Sequence of chain 5.B:
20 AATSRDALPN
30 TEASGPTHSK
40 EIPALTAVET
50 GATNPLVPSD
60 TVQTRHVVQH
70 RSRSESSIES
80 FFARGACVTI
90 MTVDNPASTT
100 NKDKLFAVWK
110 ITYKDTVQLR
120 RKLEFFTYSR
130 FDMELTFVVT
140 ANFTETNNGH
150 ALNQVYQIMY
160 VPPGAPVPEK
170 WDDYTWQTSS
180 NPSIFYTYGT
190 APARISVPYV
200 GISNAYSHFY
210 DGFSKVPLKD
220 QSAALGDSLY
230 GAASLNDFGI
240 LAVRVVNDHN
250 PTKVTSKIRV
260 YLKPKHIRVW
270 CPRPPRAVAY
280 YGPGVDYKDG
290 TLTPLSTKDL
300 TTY

The small molecule below binds the protein below.
Small molecule (SMILES): CCOC(=O)c1ccc(OCCC2CCN(c3ccc(C)nn3)CC2)cc1

Sequence of chain 5.D:
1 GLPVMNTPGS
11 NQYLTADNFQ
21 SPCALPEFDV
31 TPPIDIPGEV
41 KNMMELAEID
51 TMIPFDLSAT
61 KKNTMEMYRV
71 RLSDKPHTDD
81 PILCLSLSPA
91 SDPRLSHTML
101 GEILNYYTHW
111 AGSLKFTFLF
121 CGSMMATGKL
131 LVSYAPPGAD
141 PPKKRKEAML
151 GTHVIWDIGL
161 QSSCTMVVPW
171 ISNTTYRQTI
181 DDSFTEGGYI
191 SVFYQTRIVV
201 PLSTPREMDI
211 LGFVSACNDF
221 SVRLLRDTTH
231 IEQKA

Binding-site contacts:
Ligand atom C25 contacts residue SER206 of chain 5.B at 3.8 Å.
Ligand atom C17 contacts residue PHE237 of chain 5.B at 3.7 Å (hydrophobic).
Ligand atom C2 contacts residue TYR159 of chain 5.B at 3.5 Å (hydrophobic).
Ligand atom C11 contacts residue LEU134 of chain 5.B at 3.8 Å (hydrophobic).
Ligand atom C13 contacts residue MET132 of chain 5.B at 3.8 Å (hydrophobic).
Ligand atom O23 contacts residue PHE237 of chain 5.B at 3.8 Å.
Ligand atom C4 contacts residue TYR159 of chain 5.B at 3.5 Å (hydrophobic).
Ligand atom C7 contacts residue VAL196 of chain 5.B at 3.6 Å (hydrophobic).
Ligand atom C21 contacts residue PHE237 of chain 5.B at 3.7 Å (hydrophobic).
Ligand atom C10 contacts residue ILE110 of chain 5.B at 3.5 Å (hydrophobic).
Ligand atom N6 contacts residue VAL196 of chain 5.B at 3.9 Å.
Ligand atom C25 contacts residue ASP236 of chain 5.B at 3.5 Å.
Ligand atom O14 contacts residue MET132 of chain 5.B at 3.4 Å.
Ligand atom C12 contacts residue PHE237 of chain 5.B at 3.5 Å (hydrophobic).
Ligand atom C5 contacts residue VAL196 of chain 5.B at 3.8 Å (hydrophobic).
Ligand atom C19 contacts residue TYR205 of chain 5.B at 3.7 Å (hydrophobic).
Ligand atom C21 contacts residue TYR112 of chain 5.B at 3.3 Å (hydrophobic).
Ligand atom O22 contacts residue TYR112 of chain 5.B at 3.5 Å.
Ligand atom C18 contacts residue PHE237 of chain 5.B at 3.6 Å (hydrophobic).
Ligand atom C20 contacts residue TYR205 of chain 5.B at 3.5 Å (hydrophobic).
Ligand atom N3 contacts residue ILE194 of chain 5.B at 3.6 Å.
Ligand atom C7 contacts residue TYR159 of chain 5.B at 3.7 Å (hydrophobic).
Ligand atom O23 contacts residue TYR112 of chain 5.B at 3.5 Å.
Ligand atom C3 contacts residue TYR159 of chain 5.B at 3.6 Å (hydrophobic).
Ligand atom C11 contacts residue ILE110 of chain 5.B at 3.6 Å (hydrophobic).
Ligand atom C3 contacts residue ALA24 of chain 5.D at 3.5 Å (hydrophobic).
Ligand atom N3 contacts residue TYR159 of chain 5.B at 3.9 Å.
Ligand atom C8 contacts residue VAL199 of chain 5.B at 3.7 Å (hydrophobic).
Ligand atom C4 contacts residue VAL196 of chain 5.B at 3.9 Å (hydrophobic).
Ligand atom C10 contacts residue MET132 of chain 5.B at 3.3 Å (hydrophobic).
Ligand atom N4 contacts residue LEU134 of chain 5.B at 3.7 Å.
Ligand atom C2 contacts residue ILE194 of chain 5.B at 3.5 Å (hydrophobic).
Ligand atom C13 contacts residue VAL199 of chain 5.B at 3.7 Å (hydrophobic).
Ligand atom C17 contacts residue TYR112 of chain 5.B at 3.8 Å (hydrophobic).
Ligand atom C8 contacts residue VAL196 of chain 5.B at 3.6 Å (hydrophobic).
Ligand atom C18 contacts residue TYR112 of chain 5.B at 3.7 Å (hydrophobic).
Ligand atom C1 contacts residue PRO181 of chain 5.B at 3.7 Å (hydrophobic).
Ligand atom N3 contacts residue LEU240 of chain 5.B at 3.5 Å.
Ligand atom N4 contacts residue LEU240 of chain 5.B at 3.6 Å.
Ligand atom O22 contacts residue TYR205 of chain 5.B at 3.8 Å.